Sequence of chain 1.B:
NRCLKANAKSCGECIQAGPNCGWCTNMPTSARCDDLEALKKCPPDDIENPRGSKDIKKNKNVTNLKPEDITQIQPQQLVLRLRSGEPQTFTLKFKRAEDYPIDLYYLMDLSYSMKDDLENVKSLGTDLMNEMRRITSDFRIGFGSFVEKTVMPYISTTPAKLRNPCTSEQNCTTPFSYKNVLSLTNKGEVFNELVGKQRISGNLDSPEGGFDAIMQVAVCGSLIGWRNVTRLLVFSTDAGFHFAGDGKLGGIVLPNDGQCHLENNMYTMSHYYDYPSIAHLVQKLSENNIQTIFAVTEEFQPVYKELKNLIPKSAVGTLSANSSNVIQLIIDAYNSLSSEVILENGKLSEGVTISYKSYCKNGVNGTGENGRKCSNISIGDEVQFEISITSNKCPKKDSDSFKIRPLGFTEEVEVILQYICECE

Binding-site contacts:
Ligand atom C1 contacts residue THR431 of chain 1.B at 4.4 Å.
Ligand atom C3 contacts residue ASN249 of chain 1.B at 3.8 Å.
Ligand atom O6 contacts residue THR431 of chain 1.B at 4.2 Å.
Ligand atom C7 contacts residue GLU89 of chain 1.B at 3.2 Å.
Ligand atom C4 contacts residue ASN249 of chain 1.B at 4.2 Å.
Ligand atom C2 contacts residue ASN249 of chain 1.B at 2.5 Å.
Ligand atom O5 contacts residue THR431 of chain 1.B at 3.6 Å.
Ligand atom C8 contacts residue GLU89 of chain 1.B at 3.4 Å.
Ligand atom C1 contacts residue ASN249 of chain 1.B at 1.4 Å.
Ligand atom N2 contacts residue ASN249 of chain 1.B at 3.0 Å (h-bond).
Ligand atom O7 contacts residue ASN249 of chain 1.B at 3.6 Å.
Ligand atom C5 contacts residue ASN249 of chain 1.B at 3.6 Å.
Ligand atom C7 contacts residue ASN249 of chain 1.B at 3.5 Å.
Ligand atom O5 contacts residue ASN249 of chain 1.B at 2.3 Å (h-bond).
Ligand atom C6 contacts residue THR431 of chain 1.B at 4.5 Å.
Ligand atom O7 contacts residue GLU89 of chain 1.B at 2.4 Å (salt-bridge).

The protein below binds the small molecule below.
Small molecule (SMILES): CC(=O)N[C@H]1[C@H](O[C@H]2[C@H](O)[C@@H](NC(C)=O)CO[C@@H]2CO)O[C@H](CO)[C@@H](O)[C@@H]1O